A protein and the small-molecule ligand that binds it are described below.
Small molecule (SMILES): CC(C)c1cc(-c2n[nH]c(=O)n2-c2ccc3c(ccn3C)c2)c(O)cc1O

Binding-site contacts:
Ligand atom N11 contacts residue THR169 of chain 1.B at 3.3 Å (h-bond).
Ligand atom C24 contacts residue ASN36 of chain 1.B at 3.6 Å.
Ligand atom C5 contacts residue ASP78 of chain 1.B at 3.5 Å.
Ligand atom C9 contacts residue ALA40 of chain 1.B at 3.9 Å (hydrophobic).
Ligand atom C23 contacts residue PHE123 of chain 1.B at 3.4 Å (hydrophobic).
Ligand atom O26 contacts residue ALA40 of chain 1.B at 3.1 Å.
Ligand atom C3 contacts residue MET83 of chain 1.B at 3.8 Å (hydrophobic).
Ligand atom C9 contacts residue GLY82 of chain 1.B at 3.7 Å.
Ligand atom O26 contacts residue THR169 of chain 1.B at 3.6 Å.
Ligand atom O26 contacts residue SER37 of chain 1.B at 3.9 Å.
Ligand atom C14 contacts residue ASN91 of chain 1.B at 3.6 Å.
Ligand atom O27 contacts residue ILE81 of chain 1.B at 3.7 Å.
Ligand atom C7 contacts residue ALA40 of chain 1.B at 3.6 Å (hydrophobic).
Ligand atom O25 contacts residue VAL171 of chain 1.B at 3.3 Å.
Ligand atom C9 contacts residue ILE81 of chain 1.B at 3.9 Å (hydrophobic).
Ligand atom O26 contacts residue ASP78 of chain 1.B at 2.7 Å (salt-bridge).
Ligand atom C24 contacts residue LEU92 of chain 1.B at 3.8 Å (hydrophobic).
Ligand atom N11 contacts residue MET83 of chain 1.B at 3.8 Å.
Ligand atom O25 contacts residue ASN36 of chain 1.B at 3.6 Å.
Ligand atom N11 contacts residue GLY82 of chain 1.B at 3.6 Å (h-bond).
Ligand atom N8 contacts residue ALA40 of chain 1.B at 3.9 Å.
Ligand atom C5 contacts residue THR169 of chain 1.B at 3.8 Å.
Ligand atom C6 contacts residue ASP78 of chain 1.B at 3.5 Å.
Ligand atom N10 contacts residue ALA40 of chain 1.B at 3.6 Å.
Ligand atom C21 contacts residue ASN36 of chain 1.B at 3.5 Å.
Ligand atom C13 contacts residue ASN36 of chain 1.B at 3.5 Å.
Ligand atom N10 contacts residue ILE81 of chain 1.B at 3.4 Å.
Ligand atom C22 contacts residue PHE123 of chain 1.B at 3.8 Å (hydrophobic).
Ligand atom N11 contacts residue ALA40 of chain 1.B at 3.5 Å.
Ligand atom O27 contacts residue LYS43 of chain 1.B at 2.9 Å (salt-bridge).
Ligand atom C1 contacts residue ASN36 of chain 1.B at 3.5 Å.
Ligand atom N10 contacts residue GLY82 of chain 1.B at 2.8 Å (h-bond).
Ligand atom N10 contacts residue MET83 of chain 1.B at 3.6 Å.
Ligand atom C15 contacts residue ASN36 of chain 1.B at 3.9 Å.
Ligand atom C9 contacts residue MET83 of chain 1.B at 3.9 Å (hydrophobic).
Ligand atom C22 contacts residue ASN36 of chain 1.B at 3.5 Å.
Ligand atom O25 contacts residue LEU33 of chain 1.B at 3.9 Å.
Ligand atom C2 contacts residue ASN36 of chain 1.B at 3.9 Å.
Ligand atom C23 contacts residue LEU92 of chain 1.B at 3.8 Å (hydrophobic).
Ligand atom C6 contacts residue ASN36 of chain 1.B at 3.8 Å.

Sequence of chain 1.B:
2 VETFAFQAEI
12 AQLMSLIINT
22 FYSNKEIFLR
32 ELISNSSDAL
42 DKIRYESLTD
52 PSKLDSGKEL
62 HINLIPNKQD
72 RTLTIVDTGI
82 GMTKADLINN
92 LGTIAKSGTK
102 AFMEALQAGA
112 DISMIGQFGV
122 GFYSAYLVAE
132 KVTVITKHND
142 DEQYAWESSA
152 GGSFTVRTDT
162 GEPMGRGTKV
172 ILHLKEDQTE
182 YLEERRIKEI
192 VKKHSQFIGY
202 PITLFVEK